The small molecule below binds the protein below.
Small molecule (SMILES): C[C@H](O)c1nccn1CCCc1ccc(Cl)cc1

Sequence of chain 1.B:
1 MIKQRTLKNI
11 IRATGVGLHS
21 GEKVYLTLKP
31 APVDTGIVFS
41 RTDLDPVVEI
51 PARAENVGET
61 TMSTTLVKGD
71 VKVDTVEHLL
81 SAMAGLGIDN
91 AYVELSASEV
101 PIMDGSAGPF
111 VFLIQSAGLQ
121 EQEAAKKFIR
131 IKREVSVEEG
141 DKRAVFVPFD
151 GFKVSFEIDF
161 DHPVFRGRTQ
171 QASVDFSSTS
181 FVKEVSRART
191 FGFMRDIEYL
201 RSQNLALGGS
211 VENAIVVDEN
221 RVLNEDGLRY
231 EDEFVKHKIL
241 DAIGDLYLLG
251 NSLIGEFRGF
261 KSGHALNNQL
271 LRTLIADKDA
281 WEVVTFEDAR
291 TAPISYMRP

Binding-site contacts:
Ligand atom O18 contacts residue HIS264 of chain 1.B at 3.8 Å.
Ligand atom N12 contacts residue ZN1 of chain 1.G at 2.0 Å.
Ligand atom C6 contacts residue LEU200 of chain 1.B at 3.7 Å (hydrophobic).
Ligand atom O18 contacts residue GLU77 of chain 1.B at 2.5 Å (salt-bridge).
Ligand atom C5 contacts residue PHE191 of chain 1.B at 3.8 Å (hydrophobic).
Ligand atom O18 contacts residue ZN1 of chain 1.G at 2.0 Å.
Ligand atom C16 contacts residue GLU77 of chain 1.B at 3.0 Å.
Ligand atom N12 contacts residue HIS237 of chain 1.B at 2.8 Å (h-bond).
Ligand atom C4 contacts residue PHE191 of chain 1.B at 3.7 Å (hydrophobic).
Ligand atom N12 contacts residue THR190 of chain 1.B at 3.7 Å.
Ligand atom C2 contacts residue ALA206 of chain 1.B at 3.8 Å (hydrophobic).
Ligand atom C13 contacts residue ASP241 of chain 1.B at 3.7 Å.
Ligand atom C3 contacts residue LEU18 of chain 1.B at 3.5 Å (hydrophobic).
Ligand atom C9 contacts residue MET62 of chain 1.B at 3.5 Å (hydrophobic).
Ligand atom C13 contacts residue PHE191 of chain 1.B at 3.8 Å (hydrophobic).
Ligand atom C8 contacts residue PHE191 of chain 1.B at 3.9 Å (hydrophobic).
Ligand atom C11 contacts residue ASP241 of chain 1.B at 3.7 Å.
Ligand atom C16 contacts residue ZN1 of chain 1.G at 2.8 Å.
Ligand atom C14 contacts residue THR190 of chain 1.B at 3.8 Å.
Ligand atom C17 contacts residue GLU77 of chain 1.B at 3.1 Å.
Ligand atom CL1 contacts residue ALA206 of chain 1.B at 3.7 Å.
Ligand atom C17 contacts residue MET62 of chain 1.B at 3.6 Å (hydrophobic).
Ligand atom C2 contacts residue LEU18 of chain 1.B at 3.8 Å (hydrophobic).
Ligand atom C13 contacts residue ZN1 of chain 1.G at 3.2 Å.
Ligand atom C6 contacts residue GLY192 of chain 1.B at 3.8 Å.
Ligand atom C7 contacts residue THR190 of chain 1.B at 3.5 Å.
Ligand atom C11 contacts residue ZN1 of chain 1.G at 2.7 Å.
Ligand atom O18 contacts residue HIS78 of chain 1.B at 2.8 Å (h-bond).
Ligand atom C13 contacts residue HIS237 of chain 1.B at 3.2 Å.
Ligand atom C3 contacts residue THR190 of chain 1.B at 3.6 Å.
Ligand atom C14 contacts residue PHE191 of chain 1.B at 3.5 Å (hydrophobic).
Ligand atom O18 contacts residue ASP241 of chain 1.B at 2.9 Å (salt-bridge).
Ligand atom C16 contacts residue HIS264 of chain 1.B at 3.5 Å.
Ligand atom C8 contacts residue MET62 of chain 1.B at 3.2 Å (hydrophobic).
Ligand atom C1 contacts residue ALA206 of chain 1.B at 3.4 Å (hydrophobic).
Ligand atom C13 contacts residue THR190 of chain 1.B at 3.7 Å.
Ligand atom C7 contacts residue LEU18 of chain 1.B at 3.6 Å (hydrophobic).
Ligand atom C6 contacts residue ALA206 of chain 1.B at 3.7 Å (hydrophobic).
Ligand atom C4 contacts residue LEU18 of chain 1.B at 3.8 Å (hydrophobic).
Ligand atom N12 contacts residue ASP241 of chain 1.B at 3.1 Å (salt-bridge).